Sequence of chain 7.A:
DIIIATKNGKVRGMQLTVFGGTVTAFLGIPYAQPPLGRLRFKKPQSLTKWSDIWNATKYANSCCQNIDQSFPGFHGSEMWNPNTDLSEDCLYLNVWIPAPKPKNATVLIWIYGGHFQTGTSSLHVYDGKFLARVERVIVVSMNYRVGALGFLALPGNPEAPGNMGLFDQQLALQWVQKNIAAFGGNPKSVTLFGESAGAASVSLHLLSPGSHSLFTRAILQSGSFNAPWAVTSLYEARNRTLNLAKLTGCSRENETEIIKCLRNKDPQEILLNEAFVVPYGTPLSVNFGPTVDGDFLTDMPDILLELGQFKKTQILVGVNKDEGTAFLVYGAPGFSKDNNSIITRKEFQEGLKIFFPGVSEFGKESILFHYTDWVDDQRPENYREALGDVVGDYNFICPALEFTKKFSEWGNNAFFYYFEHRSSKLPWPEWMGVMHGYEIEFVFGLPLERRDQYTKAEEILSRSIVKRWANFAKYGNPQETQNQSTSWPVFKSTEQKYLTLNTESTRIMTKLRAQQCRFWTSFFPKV

Binding-site contacts:
Ligand atom C2 contacts residue ASN256 of chain 7.A at 2.8 Å.
Ligand atom C5 contacts residue ASN256 of chain 7.A at 3.7 Å.
Ligand atom N2 contacts residue THR258 of chain 7.A at 4.4 Å.
Ligand atom O3 contacts residue ASN256 of chain 7.A at 4.4 Å.
Ligand atom C1 contacts residue ASN256 of chain 7.A at 1.4 Å.
Ligand atom C3 contacts residue ASN256 of chain 7.A at 4.0 Å.
Ligand atom C8 contacts residue THR258 of chain 7.A at 3.4 Å.
Ligand atom N2 contacts residue ASN256 of chain 7.A at 3.3 Å (h-bond).
Ligand atom C4 contacts residue ASN256 of chain 7.A at 4.3 Å.
Ligand atom C7 contacts residue ASN256 of chain 7.A at 4.4 Å.
Ligand atom C7 contacts residue THR258 of chain 7.A at 4.5 Å.
Ligand atom O5 contacts residue ASN256 of chain 7.A at 2.3 Å (h-bond).

A small-molecule ligand and the protein it binds are described below.
Small molecule (SMILES): CC(=O)N[C@@H]1[C@@H](O)[C@H](O)[C@@H](CO)O[C@H]1O